Sequence of chain 1.B:
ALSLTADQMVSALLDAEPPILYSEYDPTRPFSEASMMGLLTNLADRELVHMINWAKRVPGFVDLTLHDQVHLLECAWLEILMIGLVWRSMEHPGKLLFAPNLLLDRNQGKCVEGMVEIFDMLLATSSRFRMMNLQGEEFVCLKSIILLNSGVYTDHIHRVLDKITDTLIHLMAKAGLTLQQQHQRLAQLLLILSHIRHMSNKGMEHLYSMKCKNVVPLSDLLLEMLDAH

Binding-site contacts:
Ligand atom C18 contacts residue LEU42 of chain 1.B at 3.5 Å (hydrophobic).
Ligand atom C6 contacts residue LEU80 of chain 1.B at 3.6 Å (hydrophobic).
Ligand atom C2 contacts residue ALA46 of chain 1.B at 4.1 Å (hydrophobic).
Ligand atom C1 contacts residue LEU221 of chain 1.B at 3.8 Å (hydrophobic).
Ligand atom C6 contacts residue GLY217 of chain 1.B at 3.5 Å.
Ligand atom C1 contacts residue TRP79 of chain 1.B at 3.6 Å (hydrophobic).
Ligand atom N2 contacts residue LEU124 of chain 1.B at 3.7 Å.
Ligand atom CL1 contacts residue LEU98 of chain 1.B at 3.9 Å.
Ligand atom CL1 contacts residue PHE100 of chain 1.B at 3.6 Å.
Ligand atom C10 contacts residue ILE120 of chain 1.B at 3.8 Å (hydrophobic).
Ligand atom C3 contacts residue ALA46 of chain 1.B at 4.0 Å (hydrophobic).
Ligand atom C19 contacts residue PHE100 of chain 1.B at 3.9 Å (hydrophobic).
Ligand atom C14 contacts residue PHE100 of chain 1.B at 3.9 Å (hydrophobic).
Ligand atom C17 contacts residue GLU49 of chain 1.B at 3.0 Å.
Ligand atom C16 contacts residue ARG90 of chain 1.B at 3.9 Å.
Ligand atom N1 contacts residue ILE120 of chain 1.B at 3.8 Å.
Ligand atom O1 contacts residue GLU49 of chain 1.B at 2.6 Å (salt-bridge).
Ligand atom C14 contacts residue LEU87 of chain 1.B at 4.0 Å (hydrophobic).
Ligand atom C13 contacts residue PHE100 of chain 1.B at 3.9 Å (hydrophobic).
Ligand atom S1 contacts residue HIS220 of chain 1.B at 3.0 Å (h-bond).
Ligand atom C13 contacts residue LEU87 of chain 1.B at 3.8 Å (hydrophobic).
Ligand atom C16 contacts residue GLU49 of chain 1.B at 3.2 Å.
Ligand atom S1 contacts residue MET117 of chain 1.B at 3.8 Å.
Ligand atom CL1 contacts residue PHE121 of chain 1.B at 3.5 Å.
Ligand atom C10 contacts residue PHE100 of chain 1.B at 4.0 Å (hydrophobic).
Ligand atom S1 contacts residue ILE120 of chain 1.B at 3.9 Å.
Ligand atom C8 contacts residue MET117 of chain 1.B at 3.8 Å (hydrophobic).
Ligand atom N2 contacts residue PHE100 of chain 1.B at 3.6 Å.
Ligand atom C1 contacts residue LEU80 of chain 1.B at 3.6 Å (hydrophobic).
Ligand atom CL1 contacts residue LEU124 of chain 1.B at 3.4 Å.
Ligand atom C2 contacts residue TRP79 of chain 1.B at 3.8 Å (hydrophobic).
Ligand atom O1 contacts residue ARG90 of chain 1.B at 3.0 Å (salt-bridge).
Ligand atom N1 contacts residue MET117 of chain 1.B at 3.7 Å.
Ligand atom C17 contacts residue LEU45 of chain 1.B at 3.8 Å (hydrophobic).
Ligand atom C15 contacts residue LEU83 of chain 1.B at 4.0 Å (hydrophobic).
Ligand atom C16 contacts residue LEU83 of chain 1.B at 4.1 Å (hydrophobic).
Ligand atom O1 contacts residue LEU83 of chain 1.B at 3.6 Å.
Ligand atom C15 contacts residue LEU87 of chain 1.B at 3.9 Å (hydrophobic).
Ligand atom C12 contacts residue HIS220 of chain 1.B at 3.2 Å.
Ligand atom C10 contacts residue LEU124 of chain 1.B at 3.8 Å (hydrophobic).

This small molecule binds to this protein.
Small molecule (SMILES): Oc1cccc(CNc2nc(Cl)nc3scc(-c4ccccc4)c23)c1